Sequence of chain 2.A:
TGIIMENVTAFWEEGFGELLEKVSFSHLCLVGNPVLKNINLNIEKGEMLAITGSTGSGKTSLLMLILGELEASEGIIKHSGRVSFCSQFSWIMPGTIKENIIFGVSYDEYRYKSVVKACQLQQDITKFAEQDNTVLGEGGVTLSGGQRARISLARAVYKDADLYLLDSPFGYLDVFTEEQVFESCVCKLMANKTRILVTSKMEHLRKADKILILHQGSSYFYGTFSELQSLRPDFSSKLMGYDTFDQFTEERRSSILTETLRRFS

Sequence of chain 2.B:
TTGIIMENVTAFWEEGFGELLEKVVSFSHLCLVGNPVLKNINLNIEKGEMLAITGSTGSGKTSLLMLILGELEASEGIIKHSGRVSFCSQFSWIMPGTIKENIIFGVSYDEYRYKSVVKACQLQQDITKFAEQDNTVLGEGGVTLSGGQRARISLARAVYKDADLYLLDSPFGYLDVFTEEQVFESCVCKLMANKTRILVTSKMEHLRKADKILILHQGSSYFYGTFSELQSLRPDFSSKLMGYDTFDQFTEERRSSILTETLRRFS

Binding-site contacts:
Ligand atom PB contacts residue GLY76 of chain 2.B at 3.8 Å.
Ligand atom PB contacts residue GLY74 of chain 2.B at 3.7 Å.
Ligand atom O2B contacts residue MG1 of chain 2.H at 2.2 Å.
Ligand atom O1B contacts residue LYS77 of chain 2.B at 2.8 Å (salt-bridge).
Ligand atom C3' contacts residue GLY74 of chain 2.B at 3.5 Å.
Ligand atom O2A contacts residue LYS77 of chain 2.B at 3.8 Å.
Ligand atom O2B contacts residue LYS77 of chain 2.B at 3.5 Å (salt-bridge).
Ligand atom O3A contacts residue LYS77 of chain 2.B at 3.7 Å.
Ligand atom O3A contacts residue SER75 of chain 2.B at 3.8 Å.
Ligand atom C5' contacts residue VAL53 of chain 2.B at 3.8 Å (hydrophobic).
Ligand atom PB contacts residue MG1 of chain 2.H at 3.5 Å.
Ligand atom PG contacts residue MG1 of chain 2.H at 3.5 Å.
Ligand atom O2B contacts residue THR78 of chain 2.B at 2.8 Å (h-bond).
Ligand atom O2G contacts residue GLN106 of chain 2.B at 3.3 Å (h-bond).
Ligand atom C8 contacts residue LEU22 of chain 2.B at 3.8 Å (hydrophobic).
Ligand atom O3A contacts residue GLY74 of chain 2.B at 3.4 Å.
Ligand atom O2A contacts residue GLY76 of chain 2.B at 3.2 Å.
Ligand atom O3A contacts residue GLY76 of chain 2.B at 3.1 Å (h-bond).
Ligand atom PG contacts residue LYS77 of chain 2.B at 3.8 Å.
Ligand atom O3' contacts residue GLY74 of chain 2.B at 2.3 Å (h-bond).
Ligand atom O2' contacts residue MET111 of chain 2.A at 2.8 Å.
Ligand atom N3 contacts residue VAL41 of chain 2.B at 3.3 Å.
Ligand atom O1A contacts residue THR78 of chain 2.B at 3.8 Å.
Ligand atom O1B contacts residue GLY76 of chain 2.B at 3.0 Å (h-bond).
Ligand atom O1G contacts residue THR73 of chain 2.B at 3.3 Å.
Ligand atom PB contacts residue LYS77 of chain 2.B at 3.6 Å.
Ligand atom O4' contacts residue TRP14 of chain 2.B at 3.7 Å.
Ligand atom O4' contacts residue LEU22 of chain 2.B at 3.8 Å.
Ligand atom O2G contacts residue MG1 of chain 2.H at 2.2 Å.
Ligand atom N3 contacts residue PHE43 of chain 2.B at 3.7 Å.
Ligand atom PG contacts residue GLY74 of chain 2.B at 3.6 Å.
Ligand atom O2A contacts residue THR78 of chain 2.B at 3.6 Å.
Ligand atom N3B contacts residue MG1 of chain 2.H at 3.7 Å.
Ligand atom O1G contacts residue GLY74 of chain 2.B at 3.2 Å (h-bond).
Ligand atom O2A contacts residue SER79 of chain 2.B at 2.8 Å (h-bond).
Ligand atom O1B contacts residue SER75 of chain 2.B at 2.9 Å (h-bond).
Ligand atom O1B contacts residue GLY74 of chain 2.B at 3.5 Å (h-bond).
Ligand atom C2 contacts residue VAL41 of chain 2.B at 3.5 Å (hydrophobic).
Ligand atom N3B contacts residue GLY74 of chain 2.B at 3.0 Å (h-bond).
Ligand atom O1G contacts residue LYS77 of chain 2.B at 2.8 Å (salt-bridge).

The small molecule below binds the protein below.
Small molecule (SMILES): Nc1ncnc2c1ncn2[C@@H]1O[C@H](CO[P](=O)(O)O[P](=O)(O)NP(=O)(O)O)[C@@H](O)[C@H]1O